Binding-site contacts:
Ligand atom C1 contacts residue ASN119 of chain 1.A at 1.4 Å.
Ligand atom C3 contacts residue ASN119 of chain 1.A at 3.7 Å.
Ligand atom C4 contacts residue ASN119 of chain 1.A at 4.2 Å.
Ligand atom O7 contacts residue ASN119 of chain 1.A at 3.4 Å (h-bond).
Ligand atom C8 contacts residue ASN119 of chain 1.A at 4.2 Å.
Ligand atom C5 contacts residue ASN119 of chain 1.A at 3.7 Å.
Ligand atom N2 contacts residue ASN119 of chain 1.A at 2.7 Å (h-bond).
Ligand atom C2 contacts residue ASN119 of chain 1.A at 2.4 Å.
Ligand atom C7 contacts residue ASN119 of chain 1.A at 3.2 Å.
Ligand atom O5 contacts residue ASN119 of chain 1.A at 2.5 Å (h-bond).

A small-molecule ligand and the protein it binds are described below.
Small molecule (SMILES): CC(=O)N[C@H]1[C@H](O[C@H]2[C@H](O)[C@@H](NC(C)=O)CO[C@@H]2CO)O[C@H](CO)[C@@H](O[C@@H]2O[C@H](CO[C@H]3O[C@H](CO)[C@@H](O)[C@H](O)[C@@H]3O)[C@@H](O)[C@H](O[C@H]3O[C@H](CO)[C@@H](O)[C@H](O)[C@@H]3O)[C@@H]2O)[C@@H]1O

Sequence of chain 1.A:
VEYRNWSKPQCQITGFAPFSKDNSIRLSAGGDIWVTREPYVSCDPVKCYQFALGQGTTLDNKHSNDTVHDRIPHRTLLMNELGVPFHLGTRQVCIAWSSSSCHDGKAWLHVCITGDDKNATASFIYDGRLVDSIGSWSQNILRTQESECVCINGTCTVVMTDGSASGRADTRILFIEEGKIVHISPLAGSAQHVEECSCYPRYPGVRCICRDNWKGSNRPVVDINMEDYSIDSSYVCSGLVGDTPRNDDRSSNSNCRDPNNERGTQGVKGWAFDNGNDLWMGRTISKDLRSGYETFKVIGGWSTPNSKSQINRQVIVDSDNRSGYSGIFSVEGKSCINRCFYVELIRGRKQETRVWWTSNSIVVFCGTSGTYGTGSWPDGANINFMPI